Binding-site contacts:
Ligand atom C8K contacts residue COA1 of chain 1.J at 3.7 Å.
Ligand atom C8K contacts residue ALA364 of chain 1.A at 4.4 Å (hydrophobic).
Ligand atom C4K contacts residue PRO430 of chain 1.A at 4.2 Å (hydrophobic).
Ligand atom C9K contacts residue VAL431 of chain 1.A at 3.8 Å (hydrophobic).
Ligand atom C4K contacts residue HIS365 of chain 1.A at 4.3 Å.
Ligand atom C6K contacts residue ALA364 of chain 1.A at 3.6 Å (hydrophobic).
Ligand atom C11 contacts residue COA1 of chain 1.J at 4.1 Å.
Ligand atom O4K contacts residue PRO430 of chain 1.A at 4.0 Å.
Ligand atom C6K contacts residue PRO430 of chain 1.A at 3.7 Å (hydrophobic).
Ligand atom O1K contacts residue COA1 of chain 1.J at 3.6 Å.
Ligand atom C1K contacts residue COA1 of chain 1.J at 4.1 Å.
Ligand atom C2K contacts residue COA1 of chain 1.J at 3.6 Å.
Ligand atom C5K contacts residue PRO430 of chain 1.A at 4.1 Å (hydrophobic).
Ligand atom C10 contacts residue VAL431 of chain 1.A at 4.4 Å (hydrophobic).
Ligand atom O4K contacts residue HIS365 of chain 1.A at 4.0 Å.
Ligand atom C8K contacts residue HIS365 of chain 1.A at 3.9 Å.
Ligand atom C10 contacts residue COA1 of chain 1.J at 4.4 Å.
Ligand atom O4K contacts residue ARG361 of chain 1.A at 3.4 Å.
Ligand atom C10 contacts residue HIS365 of chain 1.A at 3.8 Å.
Ligand atom C8K contacts residue VAL431 of chain 1.A at 3.9 Å (hydrophobic).
Ligand atom C7K contacts residue PRO430 of chain 1.A at 4.0 Å (hydrophobic).
Ligand atom C9K contacts residue COA1 of chain 1.J at 3.4 Å.
Ligand atom C7K contacts residue HIS365 of chain 1.A at 3.7 Å.
Ligand atom C9K contacts residue HIS365 of chain 1.A at 3.9 Å.
Ligand atom C6K contacts residue HIS365 of chain 1.A at 3.1 Å.
Ligand atom O1K contacts residue ALA62 of chain 1.B at 4.3 Å.
Ligand atom C7K contacts residue VAL431 of chain 1.A at 3.9 Å (hydrophobic).
Ligand atom C7K contacts residue ALA364 of chain 1.A at 3.4 Å (hydrophobic).
Ligand atom C6K contacts residue VAL431 of chain 1.A at 4.2 Å (hydrophobic).
Ligand atom C5K contacts residue HIS365 of chain 1.A at 3.7 Å.

A small-molecule ligand and the protein it binds are described below.
Small molecule (SMILES): CC1=CC(=O)c2ccccc2C1=O

Sequence of chain 1.A:
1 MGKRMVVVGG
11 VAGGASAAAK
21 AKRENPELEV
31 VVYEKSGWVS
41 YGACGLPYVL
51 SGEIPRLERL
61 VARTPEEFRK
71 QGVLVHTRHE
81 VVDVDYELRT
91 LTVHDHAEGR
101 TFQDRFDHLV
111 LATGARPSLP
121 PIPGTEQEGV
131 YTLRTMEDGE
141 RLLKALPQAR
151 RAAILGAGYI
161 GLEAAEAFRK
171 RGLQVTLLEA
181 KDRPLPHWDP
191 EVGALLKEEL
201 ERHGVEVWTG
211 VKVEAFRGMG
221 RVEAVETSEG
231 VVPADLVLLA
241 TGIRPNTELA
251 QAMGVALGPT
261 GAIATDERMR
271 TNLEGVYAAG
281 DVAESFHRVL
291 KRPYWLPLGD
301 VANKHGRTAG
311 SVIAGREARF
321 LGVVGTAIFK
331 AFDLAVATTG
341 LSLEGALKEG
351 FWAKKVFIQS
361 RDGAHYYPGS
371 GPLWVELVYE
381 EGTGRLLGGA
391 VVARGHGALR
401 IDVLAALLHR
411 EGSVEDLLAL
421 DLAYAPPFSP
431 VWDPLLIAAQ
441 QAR

Sequence of chain 1.B:
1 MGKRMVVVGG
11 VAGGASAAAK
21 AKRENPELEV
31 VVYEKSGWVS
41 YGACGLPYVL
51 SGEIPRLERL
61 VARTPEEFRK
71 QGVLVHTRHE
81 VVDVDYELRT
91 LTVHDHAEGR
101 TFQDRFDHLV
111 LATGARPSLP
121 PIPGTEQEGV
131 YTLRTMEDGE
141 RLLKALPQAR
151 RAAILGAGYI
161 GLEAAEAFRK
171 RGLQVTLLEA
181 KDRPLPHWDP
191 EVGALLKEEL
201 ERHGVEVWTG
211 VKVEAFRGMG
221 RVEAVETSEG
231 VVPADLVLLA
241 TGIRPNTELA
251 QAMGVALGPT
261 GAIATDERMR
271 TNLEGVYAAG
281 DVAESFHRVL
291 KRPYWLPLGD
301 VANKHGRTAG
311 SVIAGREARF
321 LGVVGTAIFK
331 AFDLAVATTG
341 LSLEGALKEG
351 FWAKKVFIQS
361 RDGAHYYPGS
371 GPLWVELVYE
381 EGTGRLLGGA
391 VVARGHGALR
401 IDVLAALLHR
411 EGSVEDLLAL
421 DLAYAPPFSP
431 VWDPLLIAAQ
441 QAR